Binding-site contacts:
Ligand atom C6 contacts residue LEU243 of chain 2.A at 4.0 Å (hydrophobic).
Ligand atom C2 contacts residue SER241 of chain 2.A at 4.1 Å.
Ligand atom O5 contacts residue ASN229 of chain 2.A at 2.3 Å (h-bond).
Ligand atom C4 contacts residue ASN229 of chain 2.A at 4.2 Å.
Ligand atom C8 contacts residue SER241 of chain 2.A at 3.8 Å.
Ligand atom C3 contacts residue SER241 of chain 2.A at 4.1 Å.
Ligand atom O4 contacts residue TYR272 of chain 2.A at 4.2 Å.
Ligand atom C7 contacts residue VAL232 of chain 2.A at 4.1 Å (hydrophobic).
Ligand atom O6 contacts residue LEU243 of chain 2.A at 3.2 Å.
Ligand atom C7 contacts residue ASN229 of chain 2.A at 3.9 Å.
Ligand atom N2 contacts residue SER241 of chain 2.A at 3.3 Å (h-bond).
Ligand atom C7 contacts residue SER241 of chain 2.A at 4.0 Å.
Ligand atom O6 contacts residue GLU227 of chain 2.A at 3.7 Å.
Ligand atom C2 contacts residue ASN229 of chain 2.A at 2.5 Å.
Ligand atom C5 contacts residue LEU243 of chain 2.A at 4.2 Å (hydrophobic).
Ligand atom C5 contacts residue ASN229 of chain 2.A at 3.6 Å.
Ligand atom O7 contacts residue ASN229 of chain 2.A at 4.3 Å.
Ligand atom N2 contacts residue VAL232 of chain 2.A at 4.5 Å.
Ligand atom O3 contacts residue SER241 of chain 2.A at 3.9 Å.
Ligand atom C1 contacts residue ASN229 of chain 2.A at 1.4 Å.
Ligand atom C8 contacts residue VAL232 of chain 2.A at 3.6 Å (hydrophobic).
Ligand atom C3 contacts residue ASN229 of chain 2.A at 3.8 Å.
Ligand atom N2 contacts residue ASN229 of chain 2.A at 2.9 Å (h-bond).
Ligand atom C1 contacts residue SER241 of chain 2.A at 4.4 Å.

A small-molecule ligand and the protein it binds are described below.
Small molecule (SMILES): CC(=O)N[C@@H]1[C@@H](O)[C@H](O)[C@@H](CO)O[C@H]1O

Sequence of chain 2.A:
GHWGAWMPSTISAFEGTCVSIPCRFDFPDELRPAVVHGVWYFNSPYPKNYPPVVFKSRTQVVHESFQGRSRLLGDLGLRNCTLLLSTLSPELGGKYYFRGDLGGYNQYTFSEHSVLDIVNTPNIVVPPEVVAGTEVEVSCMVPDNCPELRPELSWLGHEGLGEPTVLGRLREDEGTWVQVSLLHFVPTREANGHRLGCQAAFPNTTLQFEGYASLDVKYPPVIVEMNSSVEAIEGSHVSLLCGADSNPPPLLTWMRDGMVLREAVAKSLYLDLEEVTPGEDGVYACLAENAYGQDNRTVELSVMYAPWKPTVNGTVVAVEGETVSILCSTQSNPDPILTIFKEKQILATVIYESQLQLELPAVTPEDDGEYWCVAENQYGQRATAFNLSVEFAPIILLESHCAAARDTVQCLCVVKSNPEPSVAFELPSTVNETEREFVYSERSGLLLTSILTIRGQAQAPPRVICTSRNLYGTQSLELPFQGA